Sequence of chain 1.B:
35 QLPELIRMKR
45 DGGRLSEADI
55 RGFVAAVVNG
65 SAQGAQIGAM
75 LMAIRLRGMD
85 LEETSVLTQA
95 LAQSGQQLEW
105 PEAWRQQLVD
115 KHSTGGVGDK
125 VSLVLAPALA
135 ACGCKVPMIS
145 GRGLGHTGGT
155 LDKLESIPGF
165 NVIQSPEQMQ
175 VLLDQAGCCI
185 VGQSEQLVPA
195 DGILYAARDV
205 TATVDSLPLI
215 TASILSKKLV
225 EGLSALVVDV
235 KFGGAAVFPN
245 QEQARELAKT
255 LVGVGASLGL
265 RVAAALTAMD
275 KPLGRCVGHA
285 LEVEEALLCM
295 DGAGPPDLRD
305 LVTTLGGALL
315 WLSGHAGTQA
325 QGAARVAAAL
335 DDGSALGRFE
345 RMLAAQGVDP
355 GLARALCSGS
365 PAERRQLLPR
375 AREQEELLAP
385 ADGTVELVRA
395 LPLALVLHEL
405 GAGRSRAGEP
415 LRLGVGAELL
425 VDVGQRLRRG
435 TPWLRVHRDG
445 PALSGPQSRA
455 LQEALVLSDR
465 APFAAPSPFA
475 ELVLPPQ

A small-molecule ligand and the protein it binds are described below.
Small molecule (SMILES): O=c1[nH]cc(I)c(=O)[nH]1

Binding-site contacts:
Ligand atom C2 contacts residue HIS116 of chain 1.B at 3.1 Å.
Ligand atom C6 contacts residue LEU148 of chain 1.B at 4.0 Å (hydrophobic).
Ligand atom C2 contacts residue ILE218 of chain 1.B at 3.5 Å (hydrophobic).
Ligand atom I5 contacts residue LEU148 of chain 1.B at 3.6 Å.
Ligand atom C2 contacts residue LYS221 of chain 1.B at 3.8 Å.
Ligand atom C6 contacts residue THR118 of chain 1.B at 3.9 Å.
Ligand atom C5 contacts residue LEU148 of chain 1.B at 3.3 Å (hydrophobic).
Ligand atom I5 contacts residue THR118 of chain 1.B at 3.0 Å.
Ligand atom C5 contacts residue ILE214 of chain 1.B at 4.1 Å (hydrophobic).
Ligand atom C6 contacts residue SER117 of chain 1.B at 3.5 Å.
Ligand atom C4 contacts residue LEU148 of chain 1.B at 3.5 Å (hydrophobic).
Ligand atom C6 contacts residue ILE218 of chain 1.B at 4.2 Å (hydrophobic).
Ligand atom C4 contacts residue ILE214 of chain 1.B at 4.0 Å (hydrophobic).
Ligand atom I5 contacts residue VAL208 of chain 1.B at 4.1 Å.
Ligand atom N3 contacts residue TYR199 of chain 1.B at 3.7 Å.
Ligand atom N3 contacts residue ILE218 of chain 1.B at 3.5 Å.
Ligand atom N1 contacts residue ILE218 of chain 1.B at 3.8 Å.
Ligand atom O2 contacts residue LYS221 of chain 1.B at 2.7 Å (salt-bridge).
Ligand atom C5 contacts residue THR118 of chain 1.B at 4.0 Å.
Ligand atom C4 contacts residue ARG202 of chain 1.B at 4.1 Å.
Ligand atom I5 contacts residue VAL241 of chain 1.B at 3.6 Å.
Ligand atom O2 contacts residue SER217 of chain 1.B at 3.6 Å (h-bond).
Ligand atom O2 contacts residue ILE218 of chain 1.B at 3.9 Å.
Ligand atom C2 contacts residue SER217 of chain 1.B at 3.8 Å.
Ligand atom C2 contacts residue TYR199 of chain 1.B at 3.6 Å (hydrophobic).
Ligand atom C6 contacts residue HIS116 of chain 1.B at 3.8 Å.
Ligand atom O4 contacts residue SER217 of chain 1.B at 3.8 Å.
Ligand atom I5 contacts residue ILE214 of chain 1.B at 3.9 Å.
Ligand atom O4 contacts residue ILE214 of chain 1.B at 3.3 Å.
Ligand atom C5 contacts residue ILE218 of chain 1.B at 4.2 Å (hydrophobic).
Ligand atom C4 contacts residue SER217 of chain 1.B at 3.9 Å.
Ligand atom C4 contacts residue ILE218 of chain 1.B at 3.9 Å (hydrophobic).
Ligand atom O4 contacts residue LEU148 of chain 1.B at 3.6 Å.
Ligand atom O2 contacts residue TYR199 of chain 1.B at 3.6 Å.
Ligand atom N1 contacts residue HIS116 of chain 1.B at 2.7 Å (h-bond).
Ligand atom N3 contacts residue SER217 of chain 1.B at 3.0 Å (h-bond).
Ligand atom N1 contacts residue SER117 of chain 1.B at 3.6 Å (h-bond).
Ligand atom N3 contacts residue LYS221 of chain 1.B at 4.2 Å.
Ligand atom O2 contacts residue HIS116 of chain 1.B at 3.1 Å (h-bond).
Ligand atom O4 contacts residue ARG202 of chain 1.B at 3.0 Å (salt-bridge).